This small molecule binds to this protein.
Small molecule (SMILES): CC(=O)N[C@@H]1[C@@H](O)[C@H](O)[C@@H](CO)O[C@H]1O

Binding-site contacts:
Ligand atom C1 contacts residue ASN13 of chain 2.D at 1.4 Å.
Ligand atom N2 contacts residue ASN13 of chain 2.D at 2.5 Å (h-bond).
Ligand atom O4 contacts residue ASN13 of chain 2.D at 3.8 Å.
Ligand atom O5 contacts residue ASN13 of chain 2.D at 2.4 Å (h-bond).
Ligand atom C6 contacts residue ASN13 of chain 2.D at 4.2 Å.
Ligand atom C3 contacts residue ASN13 of chain 2.D at 3.6 Å.
Ligand atom O3 contacts residue ASN13 of chain 2.D at 4.4 Å.
Ligand atom C4 contacts residue ASN13 of chain 2.D at 3.6 Å.
Ligand atom O6 contacts residue ASN13 of chain 2.D at 4.0 Å.
Ligand atom C5 contacts residue ASN13 of chain 2.D at 2.9 Å.
Ligand atom C7 contacts residue ASN13 of chain 2.D at 3.3 Å.
Ligand atom O6 contacts residue SER16 of chain 2.D at 3.6 Å.
Ligand atom C2 contacts residue ASN13 of chain 2.D at 2.5 Å.
Ligand atom C8 contacts residue ASN13 of chain 2.D at 3.3 Å.

Sequence of chain 2.D:
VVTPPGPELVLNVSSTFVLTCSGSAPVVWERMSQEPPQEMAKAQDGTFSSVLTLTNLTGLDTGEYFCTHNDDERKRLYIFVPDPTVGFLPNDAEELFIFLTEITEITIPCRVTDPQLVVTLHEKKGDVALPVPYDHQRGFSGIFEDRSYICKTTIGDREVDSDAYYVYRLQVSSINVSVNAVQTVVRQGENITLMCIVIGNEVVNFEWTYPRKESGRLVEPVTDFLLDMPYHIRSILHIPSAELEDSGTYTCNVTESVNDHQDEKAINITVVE